The protein below binds the small molecule below.
Small molecule (SMILES): NS(=O)(=O)c1ccc(C(=O)NCc2c(F)c(F)c(F)c(F)c2F)cc1

Sequence of chain 1.A:
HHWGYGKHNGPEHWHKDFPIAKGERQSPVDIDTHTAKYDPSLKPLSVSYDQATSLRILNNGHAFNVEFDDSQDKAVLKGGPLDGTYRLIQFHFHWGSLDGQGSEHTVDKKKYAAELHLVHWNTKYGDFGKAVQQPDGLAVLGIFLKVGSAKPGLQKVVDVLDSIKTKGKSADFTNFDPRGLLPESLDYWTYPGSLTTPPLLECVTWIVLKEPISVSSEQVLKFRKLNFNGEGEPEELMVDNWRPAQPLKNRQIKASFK

Binding-site contacts:
Ligand atom O14 contacts residue TRP207 of chain 1.A at 3.6 Å.
Ligand atom O13 contacts residue VAL120 of chain 1.A at 3.9 Å.
Ligand atom NP2 contacts residue THR197 of chain 1.A at 2.8 Å (h-bond).
Ligand atom O14 contacts residue SER195 of chain 1.A at 4.1 Å.
Ligand atom NP2 contacts residue HIS118 of chain 1.A at 3.3 Å (h-bond).
Ligand atom O13 contacts residue TRP207 of chain 1.A at 4.0 Å.
Ligand atom O13 contacts residue VAL141 of chain 1.A at 3.8 Å.
Ligand atom S11 contacts residue ZN1 of chain 1.B at 3.0 Å.
Ligand atom C18 contacts residue PHE129 of chain 1.A at 4.1 Å (hydrophobic).
Ligand atom C04 contacts residue VAL120 of chain 1.A at 3.6 Å (hydrophobic).
Ligand atom C02 contacts residue LEU196 of chain 1.A at 3.8 Å (hydrophobic).
Ligand atom O14 contacts residue ZN1 of chain 1.B at 4.1 Å.
Ligand atom O14 contacts residue THR197 of chain 1.A at 2.9 Å (h-bond).
Ligand atom O13 contacts residue ZN1 of chain 1.B at 3.1 Å.
Ligand atom F24 contacts residue VAL133 of chain 1.A at 3.1 Å.
Ligand atom C03 contacts residue HIS93 of chain 1.A at 4.0 Å.
Ligand atom S11 contacts residue HIS93 of chain 1.A at 3.8 Å.
Ligand atom NP2 contacts residue HIS93 of chain 1.A at 3.2 Å (h-bond).
Ligand atom C02 contacts residue THR198 of chain 1.A at 3.1 Å.
Ligand atom C20 contacts residue PHE129 of chain 1.A at 3.8 Å (hydrophobic).
Ligand atom F25 contacts residue PRO200 of chain 1.A at 3.7 Å.
Ligand atom O13 contacts residue HIS93 of chain 1.A at 3.5 Å.
Ligand atom C04 contacts residue HIS93 of chain 1.A at 3.8 Å.
Ligand atom O08 contacts residue PHE129 of chain 1.A at 3.5 Å.
Ligand atom C15 contacts residue PHE129 of chain 1.A at 3.9 Å (hydrophobic).
Ligand atom C19 contacts residue VAL133 of chain 1.A at 4.0 Å (hydrophobic).
Ligand atom NP2 contacts residue GLU105 of chain 1.A at 4.1 Å.
Ligand atom S11 contacts residue THR197 of chain 1.A at 3.8 Å.
Ligand atom O14 contacts residue LEU196 of chain 1.A at 3.2 Å.
Ligand atom C16 contacts residue PHE129 of chain 1.A at 4.0 Å (hydrophobic).
Ligand atom NP2 contacts residue ZN1 of chain 1.B at 1.9 Å.
Ligand atom F25 contacts residue LEU196 of chain 1.A at 3.6 Å.
Ligand atom C01 contacts residue THR198 of chain 1.A at 3.1 Å.
Ligand atom NP2 contacts residue HIS95 of chain 1.A at 3.1 Å (h-bond).
Ligand atom S11 contacts residue HIS118 of chain 1.A at 3.9 Å.
Ligand atom F24 contacts residue LEU202 of chain 1.A at 3.4 Å.
Ligand atom C19 contacts residue PHE129 of chain 1.A at 3.9 Å (hydrophobic).
Ligand atom O13 contacts residue HIS118 of chain 1.A at 3.5 Å (h-bond).
Ligand atom F23 contacts residue VAL133 of chain 1.A at 3.6 Å.
Ligand atom C01 contacts residue LEU196 of chain 1.A at 3.8 Å (hydrophobic).